Sequence of chain 1.B:
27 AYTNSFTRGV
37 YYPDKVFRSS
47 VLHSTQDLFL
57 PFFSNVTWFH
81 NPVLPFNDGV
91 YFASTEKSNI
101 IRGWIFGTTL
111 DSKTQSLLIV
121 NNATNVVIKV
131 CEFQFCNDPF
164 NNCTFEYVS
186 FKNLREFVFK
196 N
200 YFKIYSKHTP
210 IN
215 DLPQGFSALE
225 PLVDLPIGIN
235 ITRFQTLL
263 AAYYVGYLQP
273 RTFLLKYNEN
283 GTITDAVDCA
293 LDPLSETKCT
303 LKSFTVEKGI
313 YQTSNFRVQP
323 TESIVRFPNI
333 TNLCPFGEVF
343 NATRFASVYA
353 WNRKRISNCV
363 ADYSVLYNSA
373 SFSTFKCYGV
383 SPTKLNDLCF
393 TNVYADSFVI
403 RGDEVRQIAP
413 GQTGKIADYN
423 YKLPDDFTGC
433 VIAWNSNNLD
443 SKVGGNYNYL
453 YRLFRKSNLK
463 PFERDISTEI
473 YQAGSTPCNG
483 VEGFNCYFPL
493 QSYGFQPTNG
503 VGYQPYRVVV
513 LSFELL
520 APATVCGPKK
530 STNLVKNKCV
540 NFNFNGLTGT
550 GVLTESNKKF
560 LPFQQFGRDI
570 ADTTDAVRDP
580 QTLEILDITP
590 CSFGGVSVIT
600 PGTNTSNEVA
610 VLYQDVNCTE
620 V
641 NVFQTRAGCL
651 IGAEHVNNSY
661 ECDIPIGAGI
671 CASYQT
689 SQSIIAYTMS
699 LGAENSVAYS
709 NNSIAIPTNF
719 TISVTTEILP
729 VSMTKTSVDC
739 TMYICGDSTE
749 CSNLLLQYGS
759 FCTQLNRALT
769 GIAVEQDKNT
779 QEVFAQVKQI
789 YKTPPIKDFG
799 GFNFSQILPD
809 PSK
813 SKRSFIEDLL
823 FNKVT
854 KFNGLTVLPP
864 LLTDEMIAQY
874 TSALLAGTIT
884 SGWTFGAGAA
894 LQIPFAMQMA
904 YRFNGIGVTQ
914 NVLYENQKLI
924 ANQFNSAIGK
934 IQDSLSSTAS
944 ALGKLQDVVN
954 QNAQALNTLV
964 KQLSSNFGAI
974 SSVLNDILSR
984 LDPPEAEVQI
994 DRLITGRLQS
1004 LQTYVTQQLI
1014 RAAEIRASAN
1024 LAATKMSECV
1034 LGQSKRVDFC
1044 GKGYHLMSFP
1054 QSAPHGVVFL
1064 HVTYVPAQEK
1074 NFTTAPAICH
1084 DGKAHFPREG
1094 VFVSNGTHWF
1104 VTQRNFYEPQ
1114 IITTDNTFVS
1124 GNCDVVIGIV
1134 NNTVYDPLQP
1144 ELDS

Binding-site contacts:
Ligand atom O5 contacts residue ASN657 of chain 1.B at 2.4 Å (h-bond).
Ligand atom C2 contacts residue ASN657 of chain 1.B at 2.5 Å.
Ligand atom O6 contacts residue HIS655 of chain 1.B at 3.7 Å.
Ligand atom C4 contacts residue ASN657 of chain 1.B at 4.2 Å.
Ligand atom C1 contacts residue ASN657 of chain 1.B at 1.4 Å.
Ligand atom O7 contacts residue ASN657 of chain 1.B at 3.6 Å.
Ligand atom C5 contacts residue ASN657 of chain 1.B at 3.7 Å.
Ligand atom N2 contacts residue ASN657 of chain 1.B at 2.9 Å (h-bond).
Ligand atom C7 contacts residue ASN657 of chain 1.B at 3.5 Å.
Ligand atom C3 contacts residue ASN657 of chain 1.B at 3.8 Å.

This small molecule binds to this protein.
Small molecule (SMILES): CC(=O)N[C@@H]1[C@@H](O)[C@H](O)[C@@H](CO)O[C@H]1O